A protein and the small-molecule ligand that binds it are described below.
Small molecule (SMILES): CCC(=O)N1CCOc2ncccc21

Sequence of chain 1.A:
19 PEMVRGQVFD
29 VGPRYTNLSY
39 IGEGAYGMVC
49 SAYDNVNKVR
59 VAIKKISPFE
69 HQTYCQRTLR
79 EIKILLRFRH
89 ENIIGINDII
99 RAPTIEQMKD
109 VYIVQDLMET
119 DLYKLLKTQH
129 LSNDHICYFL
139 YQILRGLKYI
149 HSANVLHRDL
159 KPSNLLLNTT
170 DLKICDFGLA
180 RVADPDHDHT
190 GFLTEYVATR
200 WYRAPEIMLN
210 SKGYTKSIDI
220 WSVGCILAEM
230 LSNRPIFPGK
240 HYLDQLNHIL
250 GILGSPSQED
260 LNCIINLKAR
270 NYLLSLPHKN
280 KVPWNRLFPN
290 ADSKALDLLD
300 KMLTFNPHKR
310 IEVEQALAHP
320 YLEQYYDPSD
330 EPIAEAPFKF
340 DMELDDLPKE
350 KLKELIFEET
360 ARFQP

Binding-site contacts:
Ligand atom N10 contacts residue MET116 of chain 1.A at 4.5 Å.
Ligand atom O8 contacts residue VAL47 of chain 1.A at 4.3 Å.
Ligand atom C1 contacts residue ASP175 of chain 1.A at 3.5 Å.
Ligand atom C1 contacts residue ASN162 of chain 1.A at 3.5 Å.
Ligand atom C9 contacts residue ALA60 of chain 1.A at 4.3 Å (hydrophobic).
Ligand atom N10 contacts residue ASP114 of chain 1.A at 4.3 Å.
Ligand atom N5 contacts residue LEU164 of chain 1.A at 4.2 Å.
Ligand atom C11 contacts residue MET116 of chain 1.A at 4.1 Å (hydrophobic).
Ligand atom C12 contacts residue ALA60 of chain 1.A at 3.9 Å (hydrophobic).
Ligand atom C12 contacts residue LEU164 of chain 1.A at 3.5 Å (hydrophobic).
Ligand atom C14 contacts residue LEU164 of chain 1.A at 3.8 Å (hydrophobic).
Ligand atom C11 contacts residue LEU115 of chain 1.A at 4.5 Å (hydrophobic).
Ligand atom C13 contacts residue LEU164 of chain 1.A at 3.3 Å (hydrophobic).
Ligand atom O4 contacts residue LEU164 of chain 1.A at 4.3 Å.
Ligand atom C2 contacts residue ASN162 of chain 1.A at 4.3 Å.
Ligand atom C12 contacts residue ILE92 of chain 1.A at 4.2 Å (hydrophobic).
Ligand atom C2 contacts residue CYS174 of chain 1.A at 2.8 Å (hydrophobic).
Ligand atom C12 contacts residue ASP114 of chain 1.A at 3.4 Å.
Ligand atom C11 contacts residue LEU164 of chain 1.A at 4.1 Å (hydrophobic).
Ligand atom O4 contacts residue GLN113 of chain 1.A at 4.1 Å.
Ligand atom C1 contacts residue SER161 of chain 1.A at 4.3 Å.
Ligand atom C12 contacts residue GLN113 of chain 1.A at 4.1 Å.
Ligand atom C9 contacts residue LEU164 of chain 1.A at 4.3 Å (hydrophobic).
Ligand atom C2 contacts residue LEU164 of chain 1.A at 4.2 Å (hydrophobic).
Ligand atom C3 contacts residue LEU164 of chain 1.A at 4.2 Å (hydrophobic).
Ligand atom N10 contacts residue ALA60 of chain 1.A at 3.4 Å.
Ligand atom O4 contacts residue CYS174 of chain 1.A at 3.4 Å.
Ligand atom C7 contacts residue LEU164 of chain 1.A at 4.3 Å (hydrophobic).
Ligand atom C11 contacts residue ALA60 of chain 1.A at 3.1 Å (hydrophobic).
Ligand atom C2 contacts residue SER161 of chain 1.A at 4.3 Å.
Ligand atom C1 contacts residue CYS174 of chain 1.A at 1.8 Å (hydrophobic).
Ligand atom C13 contacts residue GLN113 of chain 1.A at 3.9 Å.
Ligand atom C3 contacts residue CYS174 of chain 1.A at 3.5 Å (hydrophobic).
Ligand atom C11 contacts residue ASP114 of chain 1.A at 3.1 Å.